Binding-site contacts:
Ligand atom C1 contacts residue ASN307 of chain 1.E at 1.4 Å.
Ligand atom O5 contacts residue ASN307 of chain 1.E at 2.3 Å (h-bond).
Ligand atom C5 contacts residue ASN307 of chain 1.E at 3.6 Å.
Ligand atom N2 contacts residue ASN307 of chain 1.E at 3.0 Å (h-bond).
Ligand atom C8 contacts residue ILE306 of chain 1.E at 3.7 Å (hydrophobic).
Ligand atom C8 contacts residue PRO305 of chain 1.E at 2.9 Å (hydrophobic).
Ligand atom C2 contacts residue ASN307 of chain 1.E at 2.5 Å.
Ligand atom O6 contacts residue GLN328 of chain 1.E at 4.3 Å.
Ligand atom C3 contacts residue ASN307 of chain 1.E at 3.8 Å.
Ligand atom C7 contacts residue PRO305 of chain 1.E at 4.3 Å (hydrophobic).
Ligand atom C8 contacts residue ASN307 of chain 1.E at 4.5 Å.
Ligand atom C4 contacts residue ASN307 of chain 1.E at 4.2 Å.
Ligand atom C7 contacts residue ASN307 of chain 1.E at 4.1 Å.

The protein below binds the small molecule below.
Small molecule (SMILES): CC(=O)N[C@H]1[C@H](O[C@H]2[C@H](O)[C@@H](NC(C)=O)CO[C@@H]2CO[C@@H]2O[C@@H](C)[C@@H](O)[C@@H](O)[C@@H]2O)O[C@H](CO)[C@@H](O[C@@H]2O[C@H](CO)[C@@H](O)[C@H](O)[C@@H]2O)[C@@H]1O

Sequence of chain 1.E:
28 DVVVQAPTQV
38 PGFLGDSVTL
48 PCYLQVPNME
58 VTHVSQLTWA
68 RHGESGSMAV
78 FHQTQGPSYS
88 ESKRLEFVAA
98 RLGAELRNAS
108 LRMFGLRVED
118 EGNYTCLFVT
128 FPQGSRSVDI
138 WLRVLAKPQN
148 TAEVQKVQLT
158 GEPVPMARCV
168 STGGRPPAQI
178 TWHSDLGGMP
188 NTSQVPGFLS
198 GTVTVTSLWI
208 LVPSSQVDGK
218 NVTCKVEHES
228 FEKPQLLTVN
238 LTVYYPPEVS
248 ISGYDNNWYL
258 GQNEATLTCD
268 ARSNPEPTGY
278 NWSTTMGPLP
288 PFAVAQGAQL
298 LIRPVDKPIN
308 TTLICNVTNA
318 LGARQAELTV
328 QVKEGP